This small molecule binds to this protein.
Small molecule (SMILES): Cc1cccc([C@H]2C[C@@H](O)[C@@H](O)[C@@H]2N)c1

Binding-site contacts:
Ligand atom C1 contacts residue PHE291 of chain 1.A at 3.7 Å (hydrophobic).
Ligand atom C7 contacts residue ASP15 of chain 1.A at 3.7 Å.
Ligand atom C6 contacts residue PHE291 of chain 1.A at 3.6 Å (hydrophobic).
Ligand atom C contacts residue PHE291 of chain 1.A at 3.9 Å (hydrophobic).
Ligand atom N contacts residue ASP15 of chain 1.A at 3.1 Å (salt-bridge).
Ligand atom O1 contacts residue LEU224 of chain 1.A at 4.0 Å.
Ligand atom C4 contacts residue PHE280 of chain 1.A at 3.7 Å (hydrophobic).
Ligand atom O1 contacts residue TYR226 of chain 1.A at 4.4 Å.
Ligand atom C3 contacts residue PRO282 of chain 1.A at 3.9 Å (hydrophobic).
Ligand atom C2 contacts residue ILE283 of chain 1.A at 4.0 Å (hydrophobic).
Ligand atom C7 contacts residue PHE280 of chain 1.A at 4.4 Å (hydrophobic).
Ligand atom C4 contacts residue PHE291 of chain 1.A at 4.0 Å (hydrophobic).
Ligand atom C3 contacts residue PHE291 of chain 1.A at 3.6 Å (hydrophobic).
Ligand atom C8 contacts residue ASP15 of chain 1.A at 4.4 Å.
Ligand atom C11 contacts residue ASP15 of chain 1.A at 3.5 Å.
Ligand atom C8 contacts residue LEU224 of chain 1.A at 3.9 Å (hydrophobic).
Ligand atom C8 contacts residue PHE291 of chain 1.A at 4.0 Å (hydrophobic).
Ligand atom C contacts residue VAL248 of chain 1.A at 4.1 Å (hydrophobic).
Ligand atom C10 contacts residue ASP15 of chain 1.A at 3.1 Å.
Ligand atom C3 contacts residue PHE280 of chain 1.A at 4.0 Å (hydrophobic).
Ligand atom C3 contacts residue ILE283 of chain 1.A at 4.2 Å (hydrophobic).
Ligand atom C2 contacts residue PHE291 of chain 1.A at 3.7 Å (hydrophobic).
Ligand atom O contacts residue THR223 of chain 1.A at 3.8 Å.
Ligand atom C5 contacts residue PHE291 of chain 1.A at 3.9 Å (hydrophobic).
Ligand atom C9 contacts residue THR223 of chain 1.A at 4.0 Å.
Ligand atom C9 contacts residue LEU224 of chain 1.A at 3.9 Å (hydrophobic).
Ligand atom C9 contacts residue ASP15 of chain 1.A at 4.1 Å.
Ligand atom C10 contacts residue THR223 of chain 1.A at 4.0 Å.
Ligand atom C8 contacts residue PHE280 of chain 1.A at 4.3 Å (hydrophobic).
Ligand atom O contacts residue ASP15 of chain 1.A at 3.9 Å.
Ligand atom C3 contacts residue GLY281 of chain 1.A at 4.5 Å.

Sequence of chain 1.A:
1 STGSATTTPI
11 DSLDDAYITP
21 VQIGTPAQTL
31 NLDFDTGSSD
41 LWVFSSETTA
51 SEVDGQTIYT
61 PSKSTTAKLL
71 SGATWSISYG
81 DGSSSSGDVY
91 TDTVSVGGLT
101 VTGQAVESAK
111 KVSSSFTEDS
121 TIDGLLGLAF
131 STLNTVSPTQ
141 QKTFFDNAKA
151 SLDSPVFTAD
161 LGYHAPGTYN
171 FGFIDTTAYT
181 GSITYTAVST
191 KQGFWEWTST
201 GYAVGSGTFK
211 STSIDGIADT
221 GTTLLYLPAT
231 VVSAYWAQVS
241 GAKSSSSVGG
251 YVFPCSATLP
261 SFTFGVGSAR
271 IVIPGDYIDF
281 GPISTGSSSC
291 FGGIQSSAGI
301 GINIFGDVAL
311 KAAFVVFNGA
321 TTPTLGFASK